Sequence of chain 1.A:
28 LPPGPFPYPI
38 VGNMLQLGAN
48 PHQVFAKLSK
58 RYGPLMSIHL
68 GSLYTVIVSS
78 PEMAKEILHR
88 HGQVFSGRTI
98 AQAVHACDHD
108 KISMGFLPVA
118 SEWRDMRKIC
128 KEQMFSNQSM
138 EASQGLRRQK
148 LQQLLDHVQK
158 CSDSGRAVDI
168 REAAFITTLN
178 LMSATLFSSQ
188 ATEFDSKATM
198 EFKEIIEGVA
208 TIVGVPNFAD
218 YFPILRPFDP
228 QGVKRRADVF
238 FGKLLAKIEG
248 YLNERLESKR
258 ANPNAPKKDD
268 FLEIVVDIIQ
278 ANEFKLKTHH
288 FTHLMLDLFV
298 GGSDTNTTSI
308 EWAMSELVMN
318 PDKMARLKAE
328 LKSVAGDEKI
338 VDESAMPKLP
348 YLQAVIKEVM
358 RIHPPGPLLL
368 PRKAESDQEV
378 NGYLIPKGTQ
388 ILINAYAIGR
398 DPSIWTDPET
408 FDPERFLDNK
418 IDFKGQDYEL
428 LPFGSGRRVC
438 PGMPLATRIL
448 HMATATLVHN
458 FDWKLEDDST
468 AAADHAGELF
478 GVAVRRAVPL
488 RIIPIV

Binding-site contacts:
Ligand atom C19 contacts residue THR302 of chain 1.A at 3.9 Å.
Ligand atom C19 contacts residue LEU367 of chain 1.A at 4.2 Å (hydrophobic).
Ligand atom C18 contacts residue LEU367 of chain 1.A at 3.8 Å (hydrophobic).
Ligand atom C10 contacts residue LEU367 of chain 1.A at 4.3 Å (hydrophobic).
Ligand atom C15 contacts residue GLY298 of chain 1.A at 3.9 Å.
Ligand atom C13 contacts residue VAL297 of chain 1.A at 4.2 Å (hydrophobic).
Ligand atom C12 contacts residue PHE113 of chain 1.A at 3.3 Å (hydrophobic).
Ligand atom C18 contacts residue HEM1 of chain 1.B at 2.9 Å.
Ligand atom C6 contacts residue VAL101 of chain 1.A at 4.3 Å (hydrophobic).
Ligand atom C20 contacts residue THR302 of chain 1.A at 4.0 Å.
Ligand atom C12 contacts residue ASP294 of chain 1.A at 2.4 Å.
Ligand atom C13 contacts residue ASP294 of chain 1.A at 3.5 Å.
Ligand atom C20 contacts residue HEM1 of chain 1.B at 2.2 Å.
Ligand atom C13 contacts residue LEU293 of chain 1.A at 3.4 Å (hydrophobic).
Ligand atom C9 contacts residue ASP294 of chain 1.A at 3.1 Å.
Ligand atom C6 contacts residue HIS106 of chain 1.A at 4.3 Å.
Ligand atom C6 contacts residue PHE113 of chain 1.A at 3.8 Å (hydrophobic).
Ligand atom C9 contacts residue GLY298 of chain 1.A at 3.9 Å.
Ligand atom C16 contacts residue HEM1 of chain 1.B at 4.1 Å.
Ligand atom C12 contacts residue SER110 of chain 1.A at 3.9 Å.
Ligand atom C20 contacts residue GLY298 of chain 1.A at 3.4 Å.
Ligand atom C10 contacts residue GLY298 of chain 1.A at 4.2 Å.
Ligand atom C9 contacts residue HEM1 of chain 1.B at 4.2 Å.
Ligand atom C13 contacts residue HIS106 of chain 1.A at 3.9 Å.
Ligand atom C6 contacts residue PHE238 of chain 1.A at 4.2 Å (hydrophobic).
Ligand atom C16 contacts residue LEU367 of chain 1.A at 3.5 Å (hydrophobic).
Ligand atom C1 contacts residue ASP294 of chain 1.A at 3.7 Å.
Ligand atom C3 contacts residue PHE113 of chain 1.A at 4.1 Å (hydrophobic).
Ligand atom C3 contacts residue ASP294 of chain 1.A at 3.4 Å.
Ligand atom C19 contacts residue HEM1 of chain 1.B at 3.6 Å.
Ligand atom C15 contacts residue HEM1 of chain 1.B at 3.5 Å.
Ligand atom C17 contacts residue LEU367 of chain 1.A at 3.2 Å (hydrophobic).
Ligand atom C15 contacts residue LEU367 of chain 1.A at 3.9 Å (hydrophobic).
Ligand atom C12 contacts residue HIS106 of chain 1.A at 2.6 Å.
Ligand atom C2 contacts residue PHE113 of chain 1.A at 4.3 Å (hydrophobic).
Ligand atom C13 contacts residue PHE238 of chain 1.A at 3.9 Å (hydrophobic).
Ligand atom C14 contacts residue LEU367 of chain 1.A at 3.9 Å (hydrophobic).
Ligand atom C5 contacts residue ASP294 of chain 1.A at 3.0 Å.
Ligand atom C3 contacts residue HIS106 of chain 1.A at 3.8 Å.
Ligand atom C11 contacts residue PHE113 of chain 1.A at 3.1 Å (hydrophobic).

A small-molecule ligand and the protein it binds are described below.
Small molecule (SMILES): CC(C)C1=CCC2=C(CC[C@H]3C(C)(C)CCC[C@]23C)C1